Sequence of chain 1.B:
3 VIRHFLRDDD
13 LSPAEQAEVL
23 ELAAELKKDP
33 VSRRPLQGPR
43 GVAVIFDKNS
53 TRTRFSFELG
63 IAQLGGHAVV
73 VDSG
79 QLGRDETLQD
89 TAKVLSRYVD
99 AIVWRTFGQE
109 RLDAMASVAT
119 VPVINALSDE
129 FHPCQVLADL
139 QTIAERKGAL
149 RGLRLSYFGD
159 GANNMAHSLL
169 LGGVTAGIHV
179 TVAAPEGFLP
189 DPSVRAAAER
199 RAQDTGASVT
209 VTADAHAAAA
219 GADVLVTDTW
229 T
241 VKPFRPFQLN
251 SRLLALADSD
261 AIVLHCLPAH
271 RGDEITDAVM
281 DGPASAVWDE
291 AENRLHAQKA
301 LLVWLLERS

Sequence of chain 1.C:
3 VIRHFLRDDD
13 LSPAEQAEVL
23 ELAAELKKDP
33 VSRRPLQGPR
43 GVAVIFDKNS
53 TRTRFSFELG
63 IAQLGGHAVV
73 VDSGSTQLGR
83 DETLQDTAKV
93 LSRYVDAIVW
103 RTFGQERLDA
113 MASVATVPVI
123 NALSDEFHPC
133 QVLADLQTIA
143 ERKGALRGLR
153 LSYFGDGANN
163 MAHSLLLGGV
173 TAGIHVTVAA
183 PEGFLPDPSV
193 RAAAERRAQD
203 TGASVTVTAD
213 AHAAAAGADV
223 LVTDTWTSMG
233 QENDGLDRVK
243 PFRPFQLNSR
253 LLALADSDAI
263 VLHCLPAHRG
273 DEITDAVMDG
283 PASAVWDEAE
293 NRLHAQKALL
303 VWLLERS

This protein binds this small molecule.
Small molecule (SMILES): COC(=O)c1ccc(O)c(I)c1

Binding-site contacts:
Ligand atom C10 contacts residue THR53 of chain 1.B at 3.9 Å.
Ligand atom I11 contacts residue THR53 of chain 1.B at 4.2 Å.
Ligand atom C06 contacts residue ARG54 of chain 1.B at 3.5 Å.
Ligand atom C10 contacts residue LEU93 of chain 1.C at 4.2 Å (hydrophobic).
Ligand atom C04 contacts residue TYR96 of chain 1.C at 3.4 Å (hydrophobic).
Ligand atom C05 contacts residue LEU93 of chain 1.C at 4.2 Å (hydrophobic).
Ligand atom C07 contacts residue THR89 of chain 1.C at 4.4 Å.
Ligand atom O01 contacts residue TYR96 of chain 1.C at 4.0 Å.
Ligand atom I11 contacts residue VAL73 of chain 1.C at 4.3 Å.
Ligand atom C12 contacts residue LEU93 of chain 1.C at 3.5 Å (hydrophobic).
Ligand atom C12 contacts residue THR53 of chain 1.B at 4.2 Å.
Ligand atom C07 contacts residue GLU84 of chain 1.C at 4.2 Å.
Ligand atom O03 contacts residue PHE57 of chain 1.B at 4.0 Å.
Ligand atom O09 contacts residue LEU80 of chain 1.C at 3.4 Å.
Ligand atom O01 contacts residue LEU93 of chain 1.C at 3.7 Å.
Ligand atom C04 contacts residue PHE57 of chain 1.B at 3.7 Å (hydrophobic).
Ligand atom C08 contacts residue THR89 of chain 1.C at 3.9 Å.
Ligand atom C07 contacts residue ARG54 of chain 1.B at 3.5 Å.
Ligand atom C04 contacts residue VAL92 of chain 1.C at 4.2 Å (hydrophobic).
Ligand atom O03 contacts residue ARG54 of chain 1.B at 3.4 Å.
Ligand atom O01 contacts residue VAL92 of chain 1.C at 3.9 Å.
Ligand atom C02 contacts residue VAL92 of chain 1.C at 4.0 Å (hydrophobic).
Ligand atom I11 contacts residue PHE57 of chain 1.B at 4.3 Å.
Ligand atom O01 contacts residue PHE57 of chain 1.B at 3.7 Å.
Ligand atom I11 contacts residue LEU80 of chain 1.C at 3.6 Å.
Ligand atom O09 contacts residue ARG54 of chain 1.B at 4.4 Å.
Ligand atom C08 contacts residue ARG54 of chain 1.B at 4.4 Å.
Ligand atom C02 contacts residue ARG54 of chain 1.B at 4.4 Å.
Ligand atom C04 contacts residue ARG54 of chain 1.B at 3.7 Å.
Ligand atom I11 contacts residue ILE47 of chain 1.C at 3.8 Å.
Ligand atom C10 contacts residue THR89 of chain 1.C at 4.1 Å.
Ligand atom O09 contacts residue THR89 of chain 1.C at 3.9 Å.
Ligand atom C02 contacts residue PHE57 of chain 1.B at 4.0 Å (hydrophobic).
Ligand atom C12 contacts residue PHE57 of chain 1.B at 3.6 Å (hydrophobic).
Ligand atom C05 contacts residue PHE57 of chain 1.B at 4.2 Å (hydrophobic).
Ligand atom C02 contacts residue LEU93 of chain 1.C at 4.4 Å (hydrophobic).
Ligand atom C10 contacts residue PHE57 of chain 1.B at 4.3 Å (hydrophobic).
Ligand atom C05 contacts residue ARG54 of chain 1.B at 4.3 Å.
Ligand atom O03 contacts residue VAL92 of chain 1.C at 4.1 Å.
Ligand atom C08 contacts residue THR53 of chain 1.B at 4.3 Å.